The protein below binds the small molecule below.
Small molecule (SMILES): CC(=O)N[C@H]1[C@H](O[C@H]2[C@H](O)[C@@H](NC(C)=O)CO[C@@H]2CO)O[C@H](CO)[C@@H](O)[C@@H]1O

Binding-site contacts:
Ligand atom C8 contacts residue GLU277 of chain 1.B at 3.2 Å.
Ligand atom C5 contacts residue ASN278 of chain 1.B at 3.7 Å.
Ligand atom O5 contacts residue ASN278 of chain 1.B at 2.4 Å (h-bond).
Ligand atom N2 contacts residue ASN278 of chain 1.B at 2.9 Å (h-bond).
Ligand atom C8 contacts residue ASN276 of chain 1.B at 4.3 Å.
Ligand atom C4 contacts residue ASN278 of chain 1.B at 4.2 Å.
Ligand atom C7 contacts residue ASN278 of chain 1.B at 4.0 Å.
Ligand atom C3 contacts residue ASN278 of chain 1.B at 3.8 Å.
Ligand atom C7 contacts residue ASN276 of chain 1.B at 4.4 Å.
Ligand atom C1 contacts residue ASN278 of chain 1.B at 1.4 Å.
Ligand atom C2 contacts residue ASN278 of chain 1.B at 2.5 Å.

Sequence of chain 1.B:
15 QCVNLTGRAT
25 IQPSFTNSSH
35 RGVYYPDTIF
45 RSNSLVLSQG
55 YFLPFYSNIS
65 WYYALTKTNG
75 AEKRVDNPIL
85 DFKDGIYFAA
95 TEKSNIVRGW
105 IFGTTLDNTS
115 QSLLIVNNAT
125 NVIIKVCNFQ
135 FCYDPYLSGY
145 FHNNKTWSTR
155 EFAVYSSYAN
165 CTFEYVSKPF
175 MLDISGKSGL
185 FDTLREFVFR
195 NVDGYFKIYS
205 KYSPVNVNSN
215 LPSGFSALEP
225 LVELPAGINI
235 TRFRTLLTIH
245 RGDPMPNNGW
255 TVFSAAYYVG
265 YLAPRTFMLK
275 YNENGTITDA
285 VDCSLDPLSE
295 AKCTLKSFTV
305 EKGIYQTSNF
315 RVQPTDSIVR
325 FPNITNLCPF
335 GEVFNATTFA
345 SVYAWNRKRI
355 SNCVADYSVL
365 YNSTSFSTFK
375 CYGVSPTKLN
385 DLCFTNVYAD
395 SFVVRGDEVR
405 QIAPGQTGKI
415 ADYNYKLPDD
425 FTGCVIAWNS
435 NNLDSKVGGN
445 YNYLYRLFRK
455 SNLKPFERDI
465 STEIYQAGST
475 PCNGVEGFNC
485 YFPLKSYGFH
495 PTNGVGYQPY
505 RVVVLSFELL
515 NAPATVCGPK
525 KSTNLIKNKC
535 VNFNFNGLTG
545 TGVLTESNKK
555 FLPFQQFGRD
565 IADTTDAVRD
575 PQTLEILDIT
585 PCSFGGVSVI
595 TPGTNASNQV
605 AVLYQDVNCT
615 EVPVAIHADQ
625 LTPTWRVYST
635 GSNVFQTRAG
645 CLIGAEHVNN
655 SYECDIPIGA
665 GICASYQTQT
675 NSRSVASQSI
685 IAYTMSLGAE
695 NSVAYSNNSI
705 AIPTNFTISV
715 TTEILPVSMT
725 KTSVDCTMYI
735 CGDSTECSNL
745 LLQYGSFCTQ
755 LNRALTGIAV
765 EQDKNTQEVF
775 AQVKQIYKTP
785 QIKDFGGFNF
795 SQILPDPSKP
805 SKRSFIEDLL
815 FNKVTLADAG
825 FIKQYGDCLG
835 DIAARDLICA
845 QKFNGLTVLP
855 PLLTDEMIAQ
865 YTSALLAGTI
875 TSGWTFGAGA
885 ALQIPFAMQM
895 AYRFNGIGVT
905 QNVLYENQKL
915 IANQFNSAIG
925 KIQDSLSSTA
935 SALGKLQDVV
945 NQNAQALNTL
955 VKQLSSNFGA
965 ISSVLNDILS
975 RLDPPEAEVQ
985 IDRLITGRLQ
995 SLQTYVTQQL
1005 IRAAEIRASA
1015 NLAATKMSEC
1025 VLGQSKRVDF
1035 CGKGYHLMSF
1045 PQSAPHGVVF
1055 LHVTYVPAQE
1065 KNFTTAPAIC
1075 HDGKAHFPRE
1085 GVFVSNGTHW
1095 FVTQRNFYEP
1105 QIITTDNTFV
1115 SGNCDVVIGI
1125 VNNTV